Sequence of chain 1.A:
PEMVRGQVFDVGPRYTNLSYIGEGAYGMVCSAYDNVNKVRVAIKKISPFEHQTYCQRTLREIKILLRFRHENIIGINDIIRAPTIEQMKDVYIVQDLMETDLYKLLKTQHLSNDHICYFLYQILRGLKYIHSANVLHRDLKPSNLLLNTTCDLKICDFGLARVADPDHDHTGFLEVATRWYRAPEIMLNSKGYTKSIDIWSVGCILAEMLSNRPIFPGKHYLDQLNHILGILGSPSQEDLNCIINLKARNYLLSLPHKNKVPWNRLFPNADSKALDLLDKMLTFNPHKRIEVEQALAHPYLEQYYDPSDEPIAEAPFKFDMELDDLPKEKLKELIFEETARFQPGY

A small-molecule ligand and the protein it binds are described below.
Small molecule (SMILES): Cn1nccc1Nc1nccc(-c2ccn([C@H](CO)c3ccc(Cl)c(F)c3)c(=O)c2)n1

Binding-site contacts:
Ligand atom O19 contacts residue LYS48 of chain 1.A at 3.2 Å (salt-bridge).
Ligand atom CL1 contacts residue GLY28 of chain 1.A at 3.7 Å.
Ligand atom N2 contacts residue GLU103 of chain 1.A at 3.7 Å.
Ligand atom O24 contacts residue SER147 of chain 1.A at 3.6 Å (h-bond).
Ligand atom C29 contacts residue VAL33 of chain 1.A at 3.4 Å (hydrophobic).
Ligand atom C10 contacts residue ASP100 of chain 1.A at 3.3 Å.
Ligand atom C8 contacts residue MET102 of chain 1.A at 3.7 Å (hydrophobic).
Ligand atom C21 contacts residue ASP161 of chain 1.A at 3.8 Å.
Ligand atom C5 contacts residue ASP105 of chain 1.A at 3.6 Å.
Ligand atom N9 contacts residue MET102 of chain 1.A at 3.1 Å (h-bond).
Ligand atom C11 contacts residue GLN99 of chain 1.A at 3.5 Å.
Ligand atom O24 contacts residue ASN148 of chain 1.A at 2.4 Å (h-bond).
Ligand atom C10 contacts residue ALA46 of chain 1.A at 3.2 Å (hydrophobic).
Ligand atom F31 contacts residue GLU27 of chain 1.A at 3.4 Å.
Ligand atom N2 contacts residue MET102 of chain 1.A at 3.4 Å (h-bond).
Ligand atom C5 contacts residue ILE25 of chain 1.A at 3.7 Å (hydrophobic).
Ligand atom N9 contacts residue ALA46 of chain 1.A at 3.6 Å.
Ligand atom N6 contacts residue LYS108 of chain 1.A at 3.8 Å.
Ligand atom N7 contacts residue MET102 of chain 1.A at 2.7 Å (h-bond).
Ligand atom C20 contacts residue GLN99 of chain 1.A at 3.5 Å.
Ligand atom F31 contacts residue VAL33 of chain 1.A at 3.0 Å.
Ligand atom N9 contacts residue ASP100 of chain 1.A at 3.8 Å.
Ligand atom C23 contacts residue ASN148 of chain 1.A at 3.6 Å.
Ligand atom C1 contacts residue MET102 of chain 1.A at 3.1 Å (hydrophobic).
Ligand atom N13 contacts residue LEU150 of chain 1.A at 3.8 Å.
Ligand atom C3 contacts residue ILE25 of chain 1.A at 3.8 Å (hydrophobic).
Ligand atom C26 contacts residue ASP161 of chain 1.A at 3.2 Å.
Ligand atom C10 contacts residue LEU150 of chain 1.A at 3.6 Å (hydrophobic).
Ligand atom N9 contacts residue LEU101 of chain 1.A at 3.8 Å.
Ligand atom C4 contacts residue ILE25 of chain 1.A at 3.6 Å (hydrophobic).
Ligand atom C30 contacts residue VAL33 of chain 1.A at 3.1 Å (hydrophobic).
Ligand atom C12 contacts residue LEU150 of chain 1.A at 3.7 Å (hydrophobic).
Ligand atom F31 contacts residue MET32 of chain 1.A at 3.8 Å.
Ligand atom CL1 contacts residue GLY31 of chain 1.A at 3.7 Å.
Ligand atom C26 contacts residue LYS48 of chain 1.A at 3.7 Å.
Ligand atom C11 contacts residue ALA46 of chain 1.A at 3.6 Å (hydrophobic).
Ligand atom F31 contacts residue GLY28 of chain 1.A at 3.6 Å.
Ligand atom C3 contacts residue MET102 of chain 1.A at 3.3 Å (hydrophobic).
Ligand atom C11 contacts residue LEU150 of chain 1.A at 3.5 Å (hydrophobic).
Ligand atom C1 contacts residue GLU103 of chain 1.A at 3.0 Å.